Binding-site contacts:
Ligand atom CD contacts residue TYR273 of chain 8.X at 3.3 Å (hydrophobic).
Ligand atom CG1 contacts residue TYR94 of chain 8.X at 3.8 Å (hydrophobic).
Ligand atom CD contacts residue HIS277 of chain 8.X at 3.9 Å.
Ligand atom O contacts residue THR235 of chain 8.X at 3.0 Å (h-bond).
Ligand atom CG2 contacts residue HIS277 of chain 8.X at 3.3 Å.
Ligand atom CG2 contacts residue PHE278 of chain 8.X at 3.7 Å (hydrophobic).
Ligand atom CG contacts residue HIS277 of chain 8.X at 3.8 Å.
Ligand atom O contacts residue THR235 of chain 8.X at 3.1 Å (h-bond).
Ligand atom CB contacts residue LEU286 of chain 8.X at 3.9 Å (hydrophobic).
Ligand atom CG2 contacts residue GLU236 of chain 8.X at 3.3 Å.
Ligand atom N contacts residue ASN227 of chain 8.X at 3.0 Å (h-bond).
Ligand atom CG2 contacts residue LEU286 of chain 8.X at 3.7 Å (hydrophobic).
Ligand atom O contacts residue ASN227 of chain 8.X at 3.6 Å.
Ligand atom CD1 contacts residue TYR91 of chain 8.X at 3.9 Å (hydrophobic).
Ligand atom C contacts residue THR235 of chain 8.X at 3.6 Å.
Ligand atom CB contacts residue HIS277 of chain 8.X at 3.7 Å.
Ligand atom C contacts residue ASN281 of chain 8.X at 3.8 Å.
Ligand atom CG1 contacts residue VAL280 of chain 8.X at 4.0 Å (hydrophobic).
Ligand atom CG contacts residue ASP233 of chain 8.X at 3.0 Å.
Ligand atom C contacts residue TYR94 of chain 8.X at 4.0 Å (hydrophobic).
Ligand atom O contacts residue HIS277 of chain 8.X at 3.4 Å.
Ligand atom C contacts residue THR235 of chain 8.X at 3.6 Å.
Ligand atom CA contacts residue THR235 of chain 8.X at 3.6 Å.
Ligand atom C contacts residue THR235 of chain 8.X at 3.6 Å.
Ligand atom CB contacts residue TYR238 of chain 8.X at 3.6 Å (hydrophobic).
Ligand atom CD1 contacts residue TYR94 of chain 8.X at 3.5 Å (hydrophobic).
Ligand atom O contacts residue TYR94 of chain 8.X at 2.9 Å.
Ligand atom C contacts residue ASN227 of chain 8.X at 3.5 Å.
Ligand atom N contacts residue THR235 of chain 8.X at 3.9 Å.
Ligand atom CG contacts residue TYR273 of chain 8.X at 3.6 Å (hydrophobic).
Ligand atom C contacts residue LEU286 of chain 8.X at 3.8 Å (hydrophobic).
Ligand atom O contacts residue ASN281 of chain 8.X at 2.6 Å (h-bond).
Ligand atom N contacts residue THR235 of chain 8.X at 3.5 Å (h-bond).
Ligand atom CG contacts residue LYS234 of chain 8.X at 3.3 Å.
Ligand atom CG2 contacts residue ASN281 of chain 8.X at 3.6 Å.
Ligand atom O contacts residue LEU286 of chain 8.X at 3.2 Å.
Ligand atom N contacts residue TYR273 of chain 8.X at 3.9 Å.
Ligand atom CB contacts residue ASP233 of chain 8.X at 3.0 Å.
Ligand atom O contacts residue LYS234 of chain 8.X at 3.6 Å.
Ligand atom CA contacts residue ASN227 of chain 8.X at 3.7 Å.

Sequence of chain 8.X:
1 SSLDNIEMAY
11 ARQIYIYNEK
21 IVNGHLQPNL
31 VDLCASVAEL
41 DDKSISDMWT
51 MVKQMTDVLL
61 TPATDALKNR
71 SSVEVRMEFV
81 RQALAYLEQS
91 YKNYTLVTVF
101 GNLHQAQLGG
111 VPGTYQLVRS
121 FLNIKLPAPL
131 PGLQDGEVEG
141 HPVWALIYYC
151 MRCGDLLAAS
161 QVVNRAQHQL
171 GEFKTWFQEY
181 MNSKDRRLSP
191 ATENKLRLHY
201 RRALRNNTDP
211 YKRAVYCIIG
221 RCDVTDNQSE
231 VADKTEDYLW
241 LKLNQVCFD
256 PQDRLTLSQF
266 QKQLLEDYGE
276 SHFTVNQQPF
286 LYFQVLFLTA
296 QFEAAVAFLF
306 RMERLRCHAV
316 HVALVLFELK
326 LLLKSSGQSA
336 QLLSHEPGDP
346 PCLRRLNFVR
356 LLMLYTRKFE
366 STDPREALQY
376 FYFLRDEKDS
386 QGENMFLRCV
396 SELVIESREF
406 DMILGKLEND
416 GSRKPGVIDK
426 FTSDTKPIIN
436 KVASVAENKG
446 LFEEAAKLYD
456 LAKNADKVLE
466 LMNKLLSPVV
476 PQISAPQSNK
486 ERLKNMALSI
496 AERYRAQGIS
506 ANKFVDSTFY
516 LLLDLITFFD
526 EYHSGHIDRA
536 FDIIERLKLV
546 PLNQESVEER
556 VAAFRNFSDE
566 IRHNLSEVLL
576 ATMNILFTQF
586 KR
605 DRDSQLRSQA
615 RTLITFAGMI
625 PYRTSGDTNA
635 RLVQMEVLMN

The protein below binds the small molecule below.
Small molecule (SMILES): CC[C@H](C)[C@H](NC(=O)[C@H](CO)NC(=O)[C@H](CCCN=C(N)N)NC(=O)[C@@H](NC(=O)[C@@H]1CCCN1C(=O)[C@@H]1CCCN1C(=O)[C@H](C)N)C(C)C)C(=O)N[C@H](C=O)Cc1ccc(O)cc1